Binding-site contacts:
Ligand atom C8 contacts residue ASN53 of chain 1.B at 3.4 Å.
Ligand atom C2 contacts residue ASN53 of chain 1.B at 2.2 Å.
Ligand atom O5 contacts residue ASN53 of chain 1.B at 2.2 Å (h-bond).
Ligand atom O6 contacts residue THR55 of chain 1.B at 3.2 Å.
Ligand atom N2 contacts residue ASN53 of chain 1.B at 2.5 Å (h-bond).
Ligand atom O7 contacts residue LEU46 of chain 1.B at 3.8 Å.
Ligand atom O7 contacts residue ASN53 of chain 1.B at 4.3 Å.
Ligand atom C7 contacts residue LEU46 of chain 1.B at 4.2 Å (hydrophobic).
Ligand atom C6 contacts residue THR55 of chain 1.B at 4.4 Å.
Ligand atom N2 contacts residue LEU46 of chain 1.B at 3.6 Å.
Ligand atom C3 contacts residue ASN53 of chain 1.B at 3.6 Å.
Ligand atom C1 contacts residue ASN53 of chain 1.B at 1.6 Å.
Ligand atom C4 contacts residue ASN53 of chain 1.B at 4.0 Å.
Ligand atom C7 contacts residue ASN53 of chain 1.B at 3.5 Å.
Ligand atom C5 contacts residue ASN53 of chain 1.B at 3.5 Å.
Ligand atom O7 contacts residue PRO48 of chain 1.B at 4.2 Å.

This protein binds this small molecule.
Small molecule (SMILES): CC(=O)N[C@@H]1[C@@H](O)[C@H](O)[C@@H](CO)O[C@H]1O

Sequence of chain 1.B:
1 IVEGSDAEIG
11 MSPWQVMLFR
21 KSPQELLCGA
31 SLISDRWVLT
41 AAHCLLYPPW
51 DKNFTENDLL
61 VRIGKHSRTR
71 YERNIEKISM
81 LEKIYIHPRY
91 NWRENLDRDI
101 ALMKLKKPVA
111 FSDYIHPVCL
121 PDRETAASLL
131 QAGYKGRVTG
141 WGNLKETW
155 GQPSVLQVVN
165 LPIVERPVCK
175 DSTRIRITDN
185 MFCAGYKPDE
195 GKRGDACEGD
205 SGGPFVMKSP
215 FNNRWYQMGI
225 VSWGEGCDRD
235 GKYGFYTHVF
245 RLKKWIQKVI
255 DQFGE